Binding-site contacts:
Ligand atom C18 contacts residue GLY228 of chain 2.B at 3.5 Å.
Ligand atom N8 contacts residue SER205 of chain 2.B at 3.3 Å (h-bond).
Ligand atom C13 contacts residue TRP50 of chain 2.B at 3.7 Å (hydrophobic).
Ligand atom O17 contacts residue GLY228 of chain 2.B at 2.8 Å (h-bond).
Ligand atom C1 contacts residue GLY230 of chain 2.B at 3.4 Å.
Ligand atom N28 contacts residue GLY230 of chain 2.B at 2.8 Å (h-bond).
Ligand atom C7 contacts residue SER205 of chain 2.B at 3.0 Å.
Ligand atom C30 contacts residue GLY228 of chain 2.B at 3.5 Å.
Ligand atom N28 contacts residue GLY228 of chain 2.B at 3.8 Å.
Ligand atom N29 contacts residue ALA200 of chain 2.B at 3.3 Å (h-bond).
Ligand atom C9 contacts residue SER226 of chain 2.B at 3.7 Å.
Ligand atom O32 contacts residue GLU229 of chain 2.B at 2.8 Å.
Ligand atom C2 contacts residue GLY228 of chain 2.B at 3.5 Å.
Ligand atom N29 contacts residue ASP199 of chain 2.B at 3.1 Å (salt-bridge).
Ligand atom C21 contacts residue GLY228 of chain 2.B at 3.6 Å.
Ligand atom N19 contacts residue GLY228 of chain 2.B at 2.7 Å (h-bond).
Ligand atom O32 contacts residue GLY230 of chain 2.B at 2.4 Å (h-bond).
Ligand atom C23 contacts residue TRP227 of chain 2.B at 3.8 Å (hydrophobic).
Ligand atom N28 contacts residue ALA200 of chain 2.B at 3.2 Å (h-bond).
Ligand atom C26 contacts residue TYR47 of chain 2.B at 3.5 Å (hydrophobic).
Ligand atom C16 contacts residue TRP227 of chain 2.B at 3.7 Å (hydrophobic).
Ligand atom C16 contacts residue GLY228 of chain 2.B at 3.6 Å.
Ligand atom C20 contacts residue GLY228 of chain 2.B at 3.4 Å.
Ligand atom C11 contacts residue SER226 of chain 2.B at 3.7 Å.
Ligand atom O31 contacts residue GLY230 of chain 2.B at 3.3 Å (h-bond).
Ligand atom O17 contacts residue TRP227 of chain 2.B at 3.2 Å.
Ligand atom N8 contacts residue TRP227 of chain 2.B at 3.7 Å.
Ligand atom N28 contacts residue ASP199 of chain 2.B at 2.7 Å (salt-bridge).
Ligand atom C30 contacts residue GLY230 of chain 2.B at 3.1 Å.
Ligand atom O32 contacts residue GLY228 of chain 2.B at 3.0 Å (h-bond).
Ligand atom C6 contacts residue GLY228 of chain 2.B at 3.6 Å.
Ligand atom C6 contacts residue ALA200 of chain 2.B at 3.2 Å (hydrophobic).
Ligand atom C12 contacts residue HIS43 of chain 2.B at 3.7 Å.
Ligand atom C6 contacts residue ASP199 of chain 2.B at 3.5 Å.
Ligand atom N8 contacts residue SER226 of chain 2.B at 2.9 Å (h-bond).
Ligand atom C25 contacts residue GLU94 of chain 2.B at 3.5 Å.
Ligand atom C7 contacts residue SER226 of chain 2.B at 3.8 Å.
Ligand atom N3 contacts residue GLY228 of chain 2.B at 3.8 Å.
Ligand atom N29 contacts residue GLY238 of chain 2.B at 3.8 Å.
Ligand atom C1 contacts residue GLY228 of chain 2.B at 3.6 Å.

The protein below binds the small molecule below.
Small molecule (SMILES): [H]/N=C(\N)c1csc(CNC(=O)[C@@H]2CCCN2C(=O)[C@@H](CC2CCCCC2)NCC(=O)O)n1

Sequence of chain 2.B:
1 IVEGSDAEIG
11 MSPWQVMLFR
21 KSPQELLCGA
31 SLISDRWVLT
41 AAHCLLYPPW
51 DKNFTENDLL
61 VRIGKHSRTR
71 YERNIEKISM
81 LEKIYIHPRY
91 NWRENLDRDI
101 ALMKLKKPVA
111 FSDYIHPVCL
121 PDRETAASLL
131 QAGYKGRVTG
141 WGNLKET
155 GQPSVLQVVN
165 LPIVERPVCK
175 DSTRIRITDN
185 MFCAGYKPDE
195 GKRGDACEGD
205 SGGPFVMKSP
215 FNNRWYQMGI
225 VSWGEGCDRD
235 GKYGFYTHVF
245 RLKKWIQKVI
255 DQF